Binding-site contacts:
Ligand atom N21 contacts residue VAL61 of chain 1.D at 3.7 Å.
Ligand atom C22 contacts residue TRP134 of chain 1.B at 3.8 Å (hydrophobic).
Ligand atom C09 contacts residue SER97 of chain 1.D at 3.4 Å.
Ligand atom C07 contacts residue SER97 of chain 1.D at 3.7 Å.
Ligand atom C14 contacts residue TRP134 of chain 1.B at 3.8 Å (hydrophobic).
Ligand atom N06 contacts residue SER99 of chain 1.D at 3.5 Å (h-bond).
Ligand atom S15 contacts residue THR101 of chain 1.D at 3.7 Å.
Ligand atom C16 contacts residue PHE103 of chain 1.D at 3.7 Å (hydrophobic).
Ligand atom C12 contacts residue TRP94 of chain 1.D at 3.3 Å (hydrophobic).
Ligand atom C09 contacts residue PHE96 of chain 1.D at 3.5 Å (hydrophobic).
Ligand atom C25 contacts residue ALA63 of chain 1.D at 3.2 Å (hydrophobic).
Ligand atom C17 contacts residue ASN142 of chain 1.D at 3.4 Å.
Ligand atom C17 contacts residue TRP121 of chain 1.D at 3.6 Å (hydrophobic).
Ligand atom O20 contacts residue TYR57 of chain 1.D at 2.6 Å (h-bond).
Ligand atom C19 contacts residue LEU38 of chain 1.D at 3.5 Å (hydrophobic).
Ligand atom C10 contacts residue PHE96 of chain 1.D at 3.2 Å (hydrophobic).
Ligand atom C04 contacts residue SER99 of chain 1.D at 3.5 Å.
Ligand atom C16 contacts residue TRP121 of chain 1.D at 3.4 Å (hydrophobic).
Ligand atom C19 contacts residue TYR57 of chain 1.D at 3.3 Å (hydrophobic).
Ligand atom N18 contacts residue ASN142 of chain 1.D at 2.4 Å (h-bond).
Ligand atom O20 contacts residue ASN142 of chain 1.D at 3.8 Å.
Ligand atom C19 contacts residue ASN142 of chain 1.D at 3.5 Å.
Ligand atom O20 contacts residue SER40 of chain 1.D at 2.9 Å (h-bond).
Ligand atom N06 contacts residue SER97 of chain 1.D at 3.5 Å (h-bond).
Ligand atom N18 contacts residue LEU38 of chain 1.D at 3.7 Å.
Ligand atom C19 contacts residue SER40 of chain 1.D at 3.8 Å.
Ligand atom C23 contacts residue LEU123 of chain 1.D at 3.5 Å (hydrophobic).
Ligand atom C13 contacts residue THR59 of chain 1.D at 3.4 Å.
Ligand atom C26 contacts residue ARG138 of chain 1.D at 3.2 Å.
Ligand atom O08 contacts residue ALA63 of chain 1.D at 3.5 Å (h-bond).
Ligand atom O08 contacts residue THR62 of chain 1.D at 2.4 Å (h-bond).
Ligand atom C26 contacts residue LEU123 of chain 1.D at 3.6 Å (hydrophobic).
Ligand atom O20 contacts residue ASN36 of chain 1.D at 2.8 Å (h-bond).
Ligand atom O08 contacts residue THR64 of chain 1.D at 3.5 Å.
Ligand atom N18 contacts residue TYR57 of chain 1.D at 3.7 Å.
Ligand atom C10 contacts residue THR62 of chain 1.D at 3.7 Å.
Ligand atom C07 contacts residue THR62 of chain 1.D at 3.4 Å.
Ligand atom N21 contacts residue THR59 of chain 1.D at 3.7 Å.
Ligand atom N21 contacts residue LEU38 of chain 1.D at 3.7 Å.
Ligand atom C19 contacts residue ASN36 of chain 1.D at 3.7 Å.

This small molecule binds to this protein.
Small molecule (SMILES): CC1(C)CC(NC(=O)CCCCC[C@@H]2SC[C@@H]3NC(=O)N[C@@H]32)CC(C)(C)N1O

Sequence of chain 1.D:
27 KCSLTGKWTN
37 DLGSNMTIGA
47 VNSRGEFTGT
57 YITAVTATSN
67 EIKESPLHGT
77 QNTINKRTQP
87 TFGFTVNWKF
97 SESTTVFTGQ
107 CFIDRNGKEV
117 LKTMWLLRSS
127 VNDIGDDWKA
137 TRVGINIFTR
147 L

Sequence of chain 1.B:
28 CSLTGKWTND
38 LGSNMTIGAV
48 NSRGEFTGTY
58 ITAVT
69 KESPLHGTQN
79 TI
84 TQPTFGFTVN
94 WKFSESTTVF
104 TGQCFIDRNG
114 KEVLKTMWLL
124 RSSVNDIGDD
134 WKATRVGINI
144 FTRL